Binding-site contacts:
Ligand atom C2 contacts residue ASN1098 of chain 1.C at 2.7 Å.
Ligand atom C8 contacts residue ASN1098 of chain 1.C at 4.1 Å.
Ligand atom N2 contacts residue ASN1098 of chain 1.C at 3.2 Å (h-bond).
Ligand atom C3 contacts residue ASN1098 of chain 1.C at 4.0 Å.
Ligand atom C5 contacts residue THR1100 of chain 1.C at 4.4 Å.
Ligand atom C1 contacts residue PHE1103 of chain 1.C at 4.3 Å (hydrophobic).
Ligand atom C6 contacts residue HIS1101 of chain 1.C at 3.4 Å.
Ligand atom O4 contacts residue HIS1101 of chain 1.C at 3.3 Å.
Ligand atom C5 contacts residue PHE1103 of chain 1.C at 4.2 Å (hydrophobic).
Ligand atom C3 contacts residue HIS1101 of chain 1.C at 4.1 Å.
Ligand atom O5 contacts residue ASN1098 of chain 1.C at 2.3 Å (h-bond).
Ligand atom C3 contacts residue THR1100 of chain 1.C at 4.1 Å.
Ligand atom O7 contacts residue HIS1101 of chain 1.C at 3.2 Å.
Ligand atom C1 contacts residue ASN1098 of chain 1.C at 1.6 Å.
Ligand atom N2 contacts residue THR1100 of chain 1.C at 4.3 Å.
Ligand atom N2 contacts residue HIS1101 of chain 1.C at 3.5 Å.
Ligand atom C1 contacts residue THR1100 of chain 1.C at 3.9 Å.
Ligand atom C2 contacts residue THR1100 of chain 1.C at 4.3 Å.
Ligand atom C4 contacts residue ASN1098 of chain 1.C at 4.3 Å.
Ligand atom C5 contacts residue ASN1098 of chain 1.C at 3.7 Å.
Ligand atom C5 contacts residue HIS1101 of chain 1.C at 2.9 Å.
Ligand atom O5 contacts residue PHE1103 of chain 1.C at 3.5 Å.
Ligand atom C7 contacts residue ASN1098 of chain 1.C at 3.4 Å.
Ligand atom C4 contacts residue HIS1101 of chain 1.C at 3.7 Å.
Ligand atom C1 contacts residue HIS1101 of chain 1.C at 4.3 Å.
Ligand atom O6 contacts residue PHE1103 of chain 1.C at 3.9 Å.
Ligand atom C6 contacts residue PHE1103 of chain 1.C at 3.8 Å (hydrophobic).
Ligand atom O5 contacts residue HIS1101 of chain 1.C at 3.9 Å.
Ligand atom O7 contacts residue ASN1098 of chain 1.C at 3.3 Å (h-bond).
Ligand atom C2 contacts residue HIS1101 of chain 1.C at 4.2 Å.
Ligand atom C7 contacts residue HIS1101 of chain 1.C at 3.8 Å.

This protein binds this small molecule.
Small molecule (SMILES): CC(=O)N[C@H]1[C@H](O[C@H]2[C@H](O)[C@@H](NC(C)=O)CO[C@@H]2CO)O[C@H](CO)[C@@H](O)[C@@H]1O

Sequence of chain 1.C:
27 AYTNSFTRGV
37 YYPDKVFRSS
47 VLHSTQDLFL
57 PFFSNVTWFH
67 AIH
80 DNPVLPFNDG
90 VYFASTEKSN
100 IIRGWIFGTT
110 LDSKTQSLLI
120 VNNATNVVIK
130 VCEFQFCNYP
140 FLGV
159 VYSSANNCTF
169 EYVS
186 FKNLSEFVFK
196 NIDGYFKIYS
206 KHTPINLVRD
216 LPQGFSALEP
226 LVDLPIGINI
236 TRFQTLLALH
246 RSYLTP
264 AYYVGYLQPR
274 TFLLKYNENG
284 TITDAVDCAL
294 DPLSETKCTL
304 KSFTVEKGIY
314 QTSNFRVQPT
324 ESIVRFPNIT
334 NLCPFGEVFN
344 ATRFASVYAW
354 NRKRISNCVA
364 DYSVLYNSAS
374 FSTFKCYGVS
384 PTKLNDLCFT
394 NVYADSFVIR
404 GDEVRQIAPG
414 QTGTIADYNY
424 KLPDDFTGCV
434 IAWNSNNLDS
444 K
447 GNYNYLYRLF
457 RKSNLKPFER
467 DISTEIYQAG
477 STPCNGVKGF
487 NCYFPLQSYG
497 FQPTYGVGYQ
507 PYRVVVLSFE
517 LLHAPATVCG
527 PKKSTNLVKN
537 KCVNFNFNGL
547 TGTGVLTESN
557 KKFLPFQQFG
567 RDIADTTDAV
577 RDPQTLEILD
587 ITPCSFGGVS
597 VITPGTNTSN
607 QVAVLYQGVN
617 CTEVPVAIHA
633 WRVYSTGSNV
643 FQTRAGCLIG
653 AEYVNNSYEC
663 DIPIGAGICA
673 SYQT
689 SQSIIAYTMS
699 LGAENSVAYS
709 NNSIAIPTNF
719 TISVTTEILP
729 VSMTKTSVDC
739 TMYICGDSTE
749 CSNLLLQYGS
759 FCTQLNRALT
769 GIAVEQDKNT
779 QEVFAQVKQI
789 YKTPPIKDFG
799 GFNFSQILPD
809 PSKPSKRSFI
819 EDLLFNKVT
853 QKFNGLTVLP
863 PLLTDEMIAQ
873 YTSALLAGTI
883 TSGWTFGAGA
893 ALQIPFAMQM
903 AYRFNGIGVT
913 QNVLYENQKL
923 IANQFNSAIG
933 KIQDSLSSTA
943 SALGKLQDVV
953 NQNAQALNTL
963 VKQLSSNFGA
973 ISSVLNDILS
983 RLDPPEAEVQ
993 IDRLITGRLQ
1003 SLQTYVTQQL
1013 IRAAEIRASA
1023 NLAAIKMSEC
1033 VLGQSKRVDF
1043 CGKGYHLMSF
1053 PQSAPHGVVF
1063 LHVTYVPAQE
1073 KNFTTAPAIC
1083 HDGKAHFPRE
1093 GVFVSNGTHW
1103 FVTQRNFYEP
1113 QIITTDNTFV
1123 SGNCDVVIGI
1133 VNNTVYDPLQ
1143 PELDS